Binding-site contacts:
Ligand atom CAK contacts residue GLY219 of chain 1.A at 3.7 Å.
Ligand atom OAP contacts residue 2Y81 of chain 1.C at 3.8 Å.
Ligand atom NAE contacts residue GLU217 of chain 1.A at 3.1 Å (salt-bridge).
Ligand atom CBB contacts residue ILE220 of chain 1.A at 3.7 Å (hydrophobic).
Ligand atom SAS contacts residue 2Y81 of chain 1.C at 3.7 Å.
Ligand atom CAH contacts residue TYR224 of chain 1.A at 3.6 Å (hydrophobic).
Ligand atom C6 contacts residue LEU102 of chain 1.A at 3.9 Å (hydrophobic).
Ligand atom OAQ contacts residue GLY219 of chain 1.A at 3.6 Å.
Ligand atom CAK contacts residue TYR106 of chain 1.A at 3.6 Å (hydrophobic).
Ligand atom CAV contacts residue ILE220 of chain 1.A at 3.8 Å (hydrophobic).
Ligand atom NAD contacts residue LEU102 of chain 1.A at 3.9 Å.
Ligand atom CBA contacts residue ILE220 of chain 1.A at 3.7 Å (hydrophobic).
Ligand atom CAL contacts residue GLY219 of chain 1.A at 3.6 Å.
Ligand atom CAL contacts residue TYR106 of chain 1.A at 3.1 Å (hydrophobic).
Ligand atom CAX contacts residue PRO221 of chain 1.A at 3.6 Å (hydrophobic).
Ligand atom CAC contacts residue GLU217 of chain 1.A at 3.7 Å.
Ligand atom CAH contacts residue 2Y81 of chain 1.C at 3.5 Å.
Ligand atom CBA contacts residue 2Y81 of chain 1.C at 3.6 Å.
Ligand atom NAE contacts residue ARG214 of chain 1.A at 3.4 Å.
Ligand atom NAO contacts residue ILE220 of chain 1.A at 3.6 Å.
Ligand atom SAS contacts residue TYR224 of chain 1.A at 3.7 Å.
Ligand atom CAB contacts residue 2Y81 of chain 1.C at 3.8 Å.
Ligand atom N1 contacts residue LEU102 of chain 1.A at 4.0 Å.
Ligand atom CAY contacts residue PRO221 of chain 1.A at 3.6 Å (hydrophobic).
Ligand atom SAR contacts residue 2Y81 of chain 1.C at 3.8 Å.
Ligand atom CAG contacts residue TYR224 of chain 1.A at 3.7 Å (hydrophobic).
Ligand atom CAX contacts residue 2Y81 of chain 1.C at 3.8 Å.
Ligand atom CAJ contacts residue TYR106 of chain 1.A at 3.8 Å (hydrophobic).
Ligand atom CAC contacts residue GLU216 of chain 1.A at 3.4 Å.
Ligand atom OAQ contacts residue PRO221 of chain 1.A at 3.7 Å.
Ligand atom NAE contacts residue SER79 of chain 1.A at 3.7 Å.
Ligand atom CAV contacts residue 2Y81 of chain 1.C at 3.8 Å.
Ligand atom CAJ contacts residue 2Y81 of chain 1.C at 3.8 Å.
Ligand atom NAO contacts residue TYR106 of chain 1.A at 3.5 Å.
Ligand atom FAF contacts residue TYR106 of chain 1.A at 3.1 Å.
Ligand atom OAP contacts residue PRO221 of chain 1.A at 3.8 Å.
Ligand atom CAG contacts residue 2Y81 of chain 1.C at 3.3 Å.
Ligand atom CAY contacts residue 2Y81 of chain 1.C at 3.9 Å.
Ligand atom C4 contacts residue SER79 of chain 1.A at 3.9 Å.
Ligand atom CAW contacts residue 2Y81 of chain 1.C at 3.3 Å.

Sequence of chain 1.A:
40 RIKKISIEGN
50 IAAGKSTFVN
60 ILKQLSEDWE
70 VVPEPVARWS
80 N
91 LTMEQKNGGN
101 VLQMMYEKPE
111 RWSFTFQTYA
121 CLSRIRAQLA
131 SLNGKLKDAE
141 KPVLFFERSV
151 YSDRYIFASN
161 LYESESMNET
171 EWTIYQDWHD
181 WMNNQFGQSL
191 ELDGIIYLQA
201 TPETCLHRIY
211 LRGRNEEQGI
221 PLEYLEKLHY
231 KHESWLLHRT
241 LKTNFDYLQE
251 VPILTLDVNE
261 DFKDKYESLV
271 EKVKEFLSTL

This protein binds this small molecule.
Small molecule (SMILES): COc1ccc(-c2nc([C@H](C)Sc3nc(N)cc(N)n3)c(C)s2)cc1OCCF